A small-molecule ligand and the protein it binds are described below.
Small molecule (SMILES): CC(=O)N[C@@H]1[C@@H](O)[C@H](O)[C@@H](CO)O[C@H]1O

Binding-site contacts:
Ligand atom C1 contacts residue ASN167 of chain 1.C at 1.4 Å.
Ligand atom C7 contacts residue THR168 of chain 1.C at 4.4 Å.
Ligand atom C8 contacts residue THR168 of chain 1.C at 4.0 Å.
Ligand atom O5 contacts residue ASN167 of chain 1.C at 2.4 Å (h-bond).
Ligand atom N2 contacts residue THR168 of chain 1.C at 4.1 Å.
Ligand atom C2 contacts residue ASN167 of chain 1.C at 2.4 Å.
Ligand atom O5 contacts residue ARG162 of chain 1.C at 3.5 Å (salt-bridge).
Ligand atom C1 contacts residue ARG162 of chain 1.C at 4.0 Å.
Ligand atom C8 contacts residue ASN167 of chain 1.C at 4.2 Å.
Ligand atom C3 contacts residue ASN167 of chain 1.C at 3.8 Å.
Ligand atom O7 contacts residue ASN167 of chain 1.C at 3.2 Å (h-bond).
Ligand atom C5 contacts residue ASN167 of chain 1.C at 3.7 Å.
Ligand atom N2 contacts residue ASN167 of chain 1.C at 2.9 Å (h-bond).
Ligand atom C7 contacts residue ASN167 of chain 1.C at 3.2 Å.
Ligand atom C4 contacts residue ASN167 of chain 1.C at 4.2 Å.

Sequence of chain 1.C:
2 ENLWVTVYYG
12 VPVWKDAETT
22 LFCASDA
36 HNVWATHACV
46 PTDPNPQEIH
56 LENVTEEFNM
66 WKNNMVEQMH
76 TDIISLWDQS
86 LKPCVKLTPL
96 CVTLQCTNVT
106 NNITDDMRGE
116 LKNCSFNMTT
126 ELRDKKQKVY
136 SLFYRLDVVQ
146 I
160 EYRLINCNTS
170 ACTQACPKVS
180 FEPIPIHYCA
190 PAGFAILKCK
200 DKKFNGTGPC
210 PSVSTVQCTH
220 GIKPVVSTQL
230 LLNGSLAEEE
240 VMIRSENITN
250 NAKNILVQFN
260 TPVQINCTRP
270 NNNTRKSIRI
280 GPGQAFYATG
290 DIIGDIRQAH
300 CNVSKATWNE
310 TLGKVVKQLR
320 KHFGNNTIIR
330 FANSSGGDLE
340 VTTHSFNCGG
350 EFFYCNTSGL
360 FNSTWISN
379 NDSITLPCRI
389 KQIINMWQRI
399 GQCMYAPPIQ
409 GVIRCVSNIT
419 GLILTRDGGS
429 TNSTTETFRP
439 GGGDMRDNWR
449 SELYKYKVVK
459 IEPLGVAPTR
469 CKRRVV